Sequence of chain 1.A:
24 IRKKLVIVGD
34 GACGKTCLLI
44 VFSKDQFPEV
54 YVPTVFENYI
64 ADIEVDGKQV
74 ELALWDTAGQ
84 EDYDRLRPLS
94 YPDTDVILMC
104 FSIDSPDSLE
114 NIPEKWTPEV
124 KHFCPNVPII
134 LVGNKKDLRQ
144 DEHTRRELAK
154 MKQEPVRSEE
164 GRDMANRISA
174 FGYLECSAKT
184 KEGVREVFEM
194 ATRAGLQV

This protein binds this small molecule.
Small molecule (SMILES): Nc1nc2c(ncn2[C@@H]2O[C@H](CO[P](=O)(O)O[P](=O)(O)OP(O)(O)=S)[C@@H](O)[C@H]2O)c(=O)[nH]1

Binding-site contacts:
Ligand atom O1B contacts residue CYS36 of chain 1.A at 3.3 Å (h-bond).
Ligand atom PB contacts residue LYS38 of chain 1.A at 3.6 Å.
Ligand atom N2 contacts residue ASP140 of chain 1.A at 3.0 Å (salt-bridge).
Ligand atom PG contacts residue MG1 of chain 1.B at 3.3 Å.
Ligand atom O3B contacts residue ALA35 of chain 1.A at 3.0 Å (h-bond).
Ligand atom PB contacts residue MG1 of chain 1.B at 3.3 Å.
Ligand atom O1A contacts residue THR39 of chain 1.A at 3.3 Å (h-bond).
Ligand atom O6 contacts residue ASP140 of chain 1.A at 3.4 Å (salt-bridge).
Ligand atom S1G contacts residue TYR54 of chain 1.A at 3.2 Å (h-bond).
Ligand atom O3G contacts residue THR57 of chain 1.A at 2.9 Å (h-bond).
Ligand atom O6 contacts residue ALA181 of chain 1.A at 3.0 Å (h-bond).
Ligand atom O2A contacts residue TYR54 of chain 1.A at 3.2 Å.
Ligand atom O3G contacts residue MG1 of chain 1.B at 2.0 Å.
Ligand atom C8 contacts residue CYS40 of chain 1.A at 3.5 Å (hydrophobic).
Ligand atom N1 contacts residue ASP140 of chain 1.A at 2.8 Å (salt-bridge).
Ligand atom O6 contacts residue LYS182 of chain 1.A at 3.2 Å (salt-bridge).
Ligand atom N1 contacts residue LYS182 of chain 1.A at 3.5 Å.
Ligand atom O1B contacts residue LYS38 of chain 1.A at 2.8 Å (salt-bridge).
Ligand atom O1A contacts residue LYS38 of chain 1.A at 3.6 Å (salt-bridge).
Ligand atom O6 contacts residue SER180 of chain 1.A at 3.5 Å (h-bond).
Ligand atom O2' contacts residue PHE50 of chain 1.A at 3.4 Å.
Ligand atom O2G contacts residue LYS38 of chain 1.A at 2.7 Å (salt-bridge).
Ligand atom O2A contacts residue EDO1 of chain 1.G at 2.6 Å (h-bond).
Ligand atom O3A contacts residue GLY37 of chain 1.A at 3.4 Å (h-bond).
Ligand atom O1A contacts residue GLY37 of chain 1.A at 3.2 Å.
Ligand atom O2B contacts residue LYS38 of chain 1.A at 3.5 Å (salt-bridge).
Ligand atom O3B contacts residue TYR54 of chain 1.A at 3.6 Å.
Ligand atom O2G contacts residue GLY34 of chain 1.A at 3.6 Å.
Ligand atom O3A contacts residue ALA35 of chain 1.A at 3.6 Å.
Ligand atom N7 contacts residue CYS40 of chain 1.A at 3.6 Å.
Ligand atom O1B contacts residue GLY37 of chain 1.A at 3.1 Å (h-bond).
Ligand atom O6 contacts residue LYS138 of chain 1.A at 3.6 Å.
Ligand atom O2B contacts residue THR39 of chain 1.A at 2.9 Å (h-bond).
Ligand atom O1A contacts residue CYS40 of chain 1.A at 2.8 Å (h-bond).
Ligand atom O2G contacts residue GLY82 of chain 1.A at 2.7 Å (h-bond).
Ligand atom O2B contacts residue MG1 of chain 1.B at 2.2 Å.
Ligand atom C2 contacts residue ASP140 of chain 1.A at 3.6 Å.
Ligand atom O3B contacts residue MG1 of chain 1.B at 3.5 Å.
Ligand atom O4' contacts residue LYS138 of chain 1.A at 3.1 Å (salt-bridge).
Ligand atom C6 contacts residue ASP140 of chain 1.A at 3.5 Å.